Sequence of chain 1.A:
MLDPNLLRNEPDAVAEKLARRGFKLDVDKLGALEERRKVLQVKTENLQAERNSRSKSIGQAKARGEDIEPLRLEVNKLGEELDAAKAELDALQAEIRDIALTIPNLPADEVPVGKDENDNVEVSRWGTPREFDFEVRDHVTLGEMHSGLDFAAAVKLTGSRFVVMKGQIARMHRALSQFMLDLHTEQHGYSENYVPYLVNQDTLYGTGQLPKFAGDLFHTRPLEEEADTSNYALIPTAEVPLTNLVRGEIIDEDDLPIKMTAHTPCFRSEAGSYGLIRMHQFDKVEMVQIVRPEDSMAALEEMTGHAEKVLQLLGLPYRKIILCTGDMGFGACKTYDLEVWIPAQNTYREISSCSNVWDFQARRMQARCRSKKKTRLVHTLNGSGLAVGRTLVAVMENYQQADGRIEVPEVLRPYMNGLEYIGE

A protein and the small-molecule ligand that binds it are described below.
Small molecule (SMILES): Nc1nc(-c2cccnc2)nc2c1ncn2[C@@H]1O[C@H](COS(=O)(=O)NC(=O)[C@@H](N)CO)[C@@H](O)[C@H]1O

Sequence of chain 2.A:
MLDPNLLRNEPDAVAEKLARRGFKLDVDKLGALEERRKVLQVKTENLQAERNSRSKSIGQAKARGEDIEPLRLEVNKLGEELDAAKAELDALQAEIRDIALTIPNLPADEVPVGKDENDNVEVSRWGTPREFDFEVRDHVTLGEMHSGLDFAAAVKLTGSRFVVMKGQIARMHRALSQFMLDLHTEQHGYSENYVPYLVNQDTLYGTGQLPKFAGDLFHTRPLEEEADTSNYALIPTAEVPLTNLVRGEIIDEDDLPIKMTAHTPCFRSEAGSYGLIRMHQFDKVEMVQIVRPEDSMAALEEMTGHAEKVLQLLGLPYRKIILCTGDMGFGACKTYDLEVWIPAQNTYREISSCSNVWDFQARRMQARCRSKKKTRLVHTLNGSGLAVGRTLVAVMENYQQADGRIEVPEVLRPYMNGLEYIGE

Binding-site contacts:
Ligand atom C10 contacts residue GLU249 of chain 1.A at 4.3 Å.
Ligand atom C11 contacts residue GLU249 of chain 1.A at 3.7 Å.
Ligand atom C11 contacts residue ILE258 of chain 1.A at 4.4 Å (hydrophobic).
Ligand atom C14 contacts residue ASN193 of chain 1.A at 4.1 Å.
Ligand atom C13 contacts residue ILE258 of chain 1.A at 4.2 Å (hydrophobic).
Ligand atom C8 contacts residue ILE258 of chain 1.A at 3.6 Å (hydrophobic).
Ligand atom C11 contacts residue VAL246 of chain 1.A at 4.0 Å (hydrophobic).
Ligand atom C10 contacts residue ILE251 of chain 1.A at 3.7 Å (hydrophobic).
Ligand atom C15 contacts residue LYS166 of chain 2.A at 3.5 Å.
Ligand atom C15 contacts residue MET260 of chain 1.A at 3.8 Å (hydrophobic).
Ligand atom C9 contacts residue ILE258 of chain 1.A at 3.6 Å (hydrophobic).
Ligand atom C15 contacts residue SER191 of chain 1.A at 3.9 Å.
Ligand atom C12 contacts residue ILE258 of chain 1.A at 4.0 Å (hydrophobic).
Ligand atom C10 contacts residue ASP255 of chain 1.A at 4.4 Å.
Ligand atom C16 contacts residue LYS166 of chain 2.A at 3.9 Å.
Ligand atom N6 contacts residue ILE258 of chain 1.A at 3.9 Å.
Ligand atom N3 contacts residue ILE258 of chain 1.A at 3.5 Å.
Ligand atom C16 contacts residue MET260 of chain 1.A at 4.1 Å (hydrophobic).
Ligand atom N3 contacts residue GLU249 of chain 1.A at 3.1 Å (salt-bridge).
Ligand atom N7 contacts residue LYS166 of chain 2.A at 4.4 Å.
Ligand atom C7 contacts residue ASP255 of chain 1.A at 3.5 Å.
Ligand atom N4 contacts residue VAL246 of chain 1.A at 3.8 Å.
Ligand atom C14 contacts residue MET260 of chain 1.A at 3.7 Å (hydrophobic).
Ligand atom C14 contacts residue LEU245 of chain 1.A at 4.1 Å (hydrophobic).
Ligand atom C15 contacts residue ASN193 of chain 1.A at 2.8 Å.
Ligand atom C17 contacts residue SER191 of chain 1.A at 3.8 Å.
Ligand atom C7 contacts residue ILE258 of chain 1.A at 3.6 Å (hydrophobic).
Ligand atom C15 contacts residue LEU245 of chain 1.A at 4.0 Å (hydrophobic).
Ligand atom C13 contacts residue LYS166 of chain 2.A at 4.2 Å.
Ligand atom N4 contacts residue LEU245 of chain 1.A at 3.5 Å (h-bond).
Ligand atom N3 contacts residue ILE251 of chain 1.A at 4.1 Å.
Ligand atom C9 contacts residue VAL246 of chain 1.A at 4.4 Å (hydrophobic).
Ligand atom C16 contacts residue ASN193 of chain 1.A at 3.2 Å.
Ligand atom C9 contacts residue GLU249 of chain 1.A at 3.7 Å.
Ligand atom N4 contacts residue GLU249 of chain 1.A at 3.0 Å (salt-bridge).
Ligand atom C10 contacts residue ILE258 of chain 1.A at 3.4 Å (hydrophobic).
Ligand atom N2 contacts residue ILE258 of chain 1.A at 3.4 Å.
Ligand atom N7 contacts residue SER191 of chain 1.A at 2.8 Å (h-bond).
Ligand atom C14 contacts residue LYS166 of chain 2.A at 3.5 Å.
Ligand atom C16 contacts residue SER191 of chain 1.A at 2.8 Å.